Binding-site contacts:
Ligand atom C8 contacts residue ASN857 of chain 4.B at 4.2 Å.
Ligand atom C5 contacts residue ASN857 of chain 4.B at 3.7 Å.
Ligand atom O7 contacts residue ASN857 of chain 4.B at 3.1 Å (h-bond).
Ligand atom C2 contacts residue ASN857 of chain 4.B at 2.5 Å.
Ligand atom N2 contacts residue ASN857 of chain 4.B at 2.9 Å (h-bond).
Ligand atom C3 contacts residue ASN857 of chain 4.B at 3.8 Å.
Ligand atom C4 contacts residue ASN857 of chain 4.B at 4.2 Å.
Ligand atom C1 contacts residue ASN857 of chain 4.B at 1.4 Å.
Ligand atom O5 contacts residue ASN857 of chain 4.B at 2.4 Å (h-bond).
Ligand atom C7 contacts residue ASN857 of chain 4.B at 3.2 Å.

The protein below binds the small molecule below.
Small molecule (SMILES): CC(=O)N[C@@H]1[C@@H](O)[C@H](O)[C@@H](CO)O[C@H]1O

Sequence of chain 4.B:
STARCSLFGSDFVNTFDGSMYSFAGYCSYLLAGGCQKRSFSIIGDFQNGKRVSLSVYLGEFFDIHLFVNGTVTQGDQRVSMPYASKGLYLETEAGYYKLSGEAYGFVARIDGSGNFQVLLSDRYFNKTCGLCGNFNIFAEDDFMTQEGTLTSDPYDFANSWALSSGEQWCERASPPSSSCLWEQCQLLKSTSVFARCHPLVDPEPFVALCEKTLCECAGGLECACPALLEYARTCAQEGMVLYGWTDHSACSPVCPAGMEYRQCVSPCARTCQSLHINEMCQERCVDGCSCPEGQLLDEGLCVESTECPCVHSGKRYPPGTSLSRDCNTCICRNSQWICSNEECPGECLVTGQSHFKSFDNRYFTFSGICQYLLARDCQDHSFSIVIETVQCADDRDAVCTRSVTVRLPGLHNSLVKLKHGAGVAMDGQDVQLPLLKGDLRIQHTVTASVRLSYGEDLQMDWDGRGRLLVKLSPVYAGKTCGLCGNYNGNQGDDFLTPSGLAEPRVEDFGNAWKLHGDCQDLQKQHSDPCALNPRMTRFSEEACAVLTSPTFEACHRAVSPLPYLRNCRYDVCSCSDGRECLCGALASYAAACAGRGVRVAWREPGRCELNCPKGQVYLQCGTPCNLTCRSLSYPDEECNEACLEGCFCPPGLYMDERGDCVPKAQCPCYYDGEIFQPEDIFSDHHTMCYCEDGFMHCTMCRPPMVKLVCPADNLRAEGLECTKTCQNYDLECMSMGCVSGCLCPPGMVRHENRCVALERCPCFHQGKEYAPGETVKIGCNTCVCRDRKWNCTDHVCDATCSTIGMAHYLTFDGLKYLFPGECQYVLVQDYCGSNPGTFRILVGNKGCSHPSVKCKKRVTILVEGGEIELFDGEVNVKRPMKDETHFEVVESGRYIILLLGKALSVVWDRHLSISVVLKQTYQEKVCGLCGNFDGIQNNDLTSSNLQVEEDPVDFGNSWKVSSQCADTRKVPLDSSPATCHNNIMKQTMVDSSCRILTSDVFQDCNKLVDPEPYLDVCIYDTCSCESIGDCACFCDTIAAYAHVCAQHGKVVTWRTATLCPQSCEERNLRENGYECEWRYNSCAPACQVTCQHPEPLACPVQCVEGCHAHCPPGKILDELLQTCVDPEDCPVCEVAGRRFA